Binding-site contacts:
Ligand atom C2 contacts residue ASN58 of chain 1.I at 2.6 Å.
Ligand atom C3 contacts residue ASN58 of chain 1.I at 3.8 Å.
Ligand atom C2 contacts residue ASP57 of chain 1.I at 4.3 Å.
Ligand atom O5 contacts residue GLY16 of chain 1.J at 4.2 Å.
Ligand atom O7 contacts residue SER17 of chain 1.J at 4.4 Å.
Ligand atom C8 contacts residue ASP57 of chain 1.I at 4.0 Å.
Ligand atom N2 contacts residue ASP57 of chain 1.I at 3.0 Å (salt-bridge).
Ligand atom C1 contacts residue ASN58 of chain 1.I at 1.5 Å.
Ligand atom C4 contacts residue ASN58 of chain 1.I at 4.3 Å.
Ligand atom C7 contacts residue ASN58 of chain 1.I at 3.6 Å.
Ligand atom C5 contacts residue ASN58 of chain 1.I at 3.6 Å.
Ligand atom N2 contacts residue ASN58 of chain 1.I at 3.0 Å (h-bond).
Ligand atom C1 contacts residue GLY16 of chain 1.J at 3.9 Å.
Ligand atom C7 contacts residue ASP57 of chain 1.I at 3.1 Å.
Ligand atom C8 contacts residue SER17 of chain 1.J at 3.2 Å.
Ligand atom O5 contacts residue ASN58 of chain 1.I at 2.4 Å (h-bond).
Ligand atom C8 contacts residue ASN58 of chain 1.I at 3.2 Å.
Ligand atom C7 contacts residue SER17 of chain 1.J at 4.2 Å.
Ligand atom O7 contacts residue ASP57 of chain 1.I at 3.0 Å (salt-bridge).
Ligand atom C2 contacts residue GLY16 of chain 1.J at 4.4 Å.
Ligand atom C8 contacts residue GLY16 of chain 1.J at 3.6 Å.

Sequence of chain 1.J:
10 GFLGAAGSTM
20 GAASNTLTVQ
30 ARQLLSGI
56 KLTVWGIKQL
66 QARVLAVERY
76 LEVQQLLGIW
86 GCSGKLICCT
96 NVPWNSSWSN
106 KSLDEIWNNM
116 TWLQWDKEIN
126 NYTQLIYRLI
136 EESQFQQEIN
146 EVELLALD

Sequence of chain 1.I:
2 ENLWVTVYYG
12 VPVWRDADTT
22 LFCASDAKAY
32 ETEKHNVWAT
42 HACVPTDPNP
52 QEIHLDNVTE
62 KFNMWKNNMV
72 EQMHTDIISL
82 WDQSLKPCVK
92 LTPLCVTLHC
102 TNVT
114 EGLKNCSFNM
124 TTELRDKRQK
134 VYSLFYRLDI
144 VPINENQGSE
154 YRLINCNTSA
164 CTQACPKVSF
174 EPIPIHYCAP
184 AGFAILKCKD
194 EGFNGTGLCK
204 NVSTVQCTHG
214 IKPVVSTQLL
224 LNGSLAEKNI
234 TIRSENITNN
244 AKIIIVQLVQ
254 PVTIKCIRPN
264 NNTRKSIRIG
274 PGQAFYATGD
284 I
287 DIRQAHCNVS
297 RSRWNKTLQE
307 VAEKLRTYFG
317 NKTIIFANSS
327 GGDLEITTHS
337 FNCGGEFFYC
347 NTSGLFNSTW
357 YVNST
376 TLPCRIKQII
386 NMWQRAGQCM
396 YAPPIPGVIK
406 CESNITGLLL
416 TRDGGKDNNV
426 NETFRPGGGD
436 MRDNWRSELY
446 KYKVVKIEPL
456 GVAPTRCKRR

A protein and the small-molecule ligand that binds it are described below.
Small molecule (SMILES): CC(=O)N[C@H]1[C@H](O[C@H]2[C@H](O)[C@@H](NC(C)=O)CO[C@@H]2CO)O[C@H](CO)[C@@H](O[C@@H]2O[C@H](CO)[C@@H](O)[C@H](O)[C@@H]2O)[C@@H]1O